Sequence of chain 1.B:
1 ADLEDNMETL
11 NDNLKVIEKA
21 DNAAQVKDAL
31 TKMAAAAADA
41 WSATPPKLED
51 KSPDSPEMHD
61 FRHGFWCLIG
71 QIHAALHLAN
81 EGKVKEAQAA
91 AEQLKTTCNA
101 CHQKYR

Sequence of chain 2.C:
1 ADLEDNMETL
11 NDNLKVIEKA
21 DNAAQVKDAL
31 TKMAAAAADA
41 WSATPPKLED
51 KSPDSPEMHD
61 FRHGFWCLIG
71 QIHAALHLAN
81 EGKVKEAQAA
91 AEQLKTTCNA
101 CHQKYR

Binding-site contacts:
Ligand atom OG1 contacts residue TRP66 of chain 1.B at 4.0 Å.
Ligand atom N contacts residue HEM1 of chain 1.X at 3.7 Å.
Ligand atom CE contacts residue LEU76 of chain 2.D at 4.0 Å (hydrophobic).
Ligand atom CB contacts residue TRP66 of chain 2.D at 4.0 Å (hydrophobic).
Ligand atom CB contacts residue HIS73 of chain 2.D at 3.3 Å.
Ligand atom CD contacts residue HIS73 of chain 2.D at 4.0 Å.
Ligand atom CA contacts residue TRP66 of chain 2.D at 3.9 Å (hydrophobic).
Ligand atom NE2 contacts residue HEM1 of chain 1.X at 2.2 Å.
Ligand atom CA contacts residue HEM1 of chain 1.X at 3.4 Å.
Ligand atom OG1 contacts residue ILE69 of chain 2.D at 4.4 Å.
Ligand atom C contacts residue HIS73 of chain 2.C at 4.0 Å.
Ligand atom N contacts residue HIS73 of chain 2.D at 3.5 Å.
Ligand atom SG contacts residue ALA38 of chain 1.B at 4.1 Å.
Ligand atom C contacts residue HEM1 of chain 1.X at 4.3 Å.
Ligand atom OG1 contacts residue HIS73 of chain 2.D at 2.7 Å (h-bond).
Ligand atom ND1 contacts residue HEM1 of chain 1.X at 4.2 Å.
Ligand atom N contacts residue HIS73 of chain 2.D at 3.2 Å.
Ligand atom NE2 contacts residue HIS73 of chain 1.B at 4.2 Å.
Ligand atom CA contacts residue HIS73 of chain 2.D at 4.3 Å.
Ligand atom OG1 contacts residue ALA34 of chain 2.D at 3.8 Å.
Ligand atom CB contacts residue ILE69 of chain 2.D at 3.9 Å (hydrophobic).
Ligand atom SG contacts residue HEM1 of chain 1.X at 1.7 Å.
Ligand atom CG2 contacts residue TRP66 of chain 2.D at 3.3 Å (hydrophobic).
Ligand atom SG contacts residue ILE69 of chain 2.C at 4.3 Å.
Ligand atom CA contacts residue HIS73 of chain 2.D at 4.1 Å.
Ligand atom CB contacts residue HEM1 of chain 1.X at 2.9 Å.
Ligand atom CE1 contacts residue HEM1 of chain 1.X at 3.0 Å.
Ligand atom CB contacts residue TRP66 of chain 1.B at 4.0 Å (hydrophobic).
Ligand atom CB contacts residue TRP66 of chain 2.D at 4.2 Å (hydrophobic).
Ligand atom CD2 contacts residue HEM1 of chain 1.X at 3.3 Å.
Ligand atom N contacts residue TRP66 of chain 2.D at 4.2 Å.
Ligand atom NZ contacts residue LEU76 of chain 2.D at 4.3 Å.
Ligand atom OG1 contacts residue HEM1 of chain 1.X at 3.5 Å.
Ligand atom O contacts residue HIS73 of chain 2.C at 2.9 Å (h-bond).
Ligand atom O contacts residue HEM1 of chain 1.X at 3.5 Å.
Ligand atom CG2 contacts residue TRP41 of chain 1.B at 3.6 Å (hydrophobic).
Ligand atom CG2 contacts residue ALA34 of chain 2.D at 4.0 Å (hydrophobic).
Ligand atom CG2 contacts residue ALA38 of chain 2.D at 3.7 Å (hydrophobic).
Ligand atom SG contacts residue ALA38 of chain 2.C at 3.5 Å.
Ligand atom CG2 contacts residue ILE69 of chain 2.D at 4.1 Å (hydrophobic).

Sequence of chain 2.D:
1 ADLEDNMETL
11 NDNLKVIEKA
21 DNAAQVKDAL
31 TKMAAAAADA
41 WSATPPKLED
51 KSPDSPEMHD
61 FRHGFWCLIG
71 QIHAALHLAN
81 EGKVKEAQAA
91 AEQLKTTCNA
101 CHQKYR

This small molecule binds to this protein.
Small molecule (SMILES): C[C@H](NC(=O)[C@H](CC(N)=O)NC(=O)[C@H](CS)NC(=O)[C@@H](NC(=O)[C@@H](NC(=O)[C@@H](N)CCCCN)[C@@H](C)O)[C@@H](C)O)C(=O)N[C@@H](CS)C(=O)N[C@@H](Cc1cnc[nH]1)C(=O)N[C@@H](CCC(N)=O)C(=O)O